Binding-site contacts:
Ligand atom C25 contacts residue ARG111 of chain 1.D at 3.4 Å.
Ligand atom O33 contacts residue PHE166 of chain 1.D at 3.3 Å.
Ligand atom N27 contacts residue GLY110 of chain 1.D at 3.5 Å.
Ligand atom C45 contacts residue PHE62 of chain 1.D at 3.8 Å (hydrophobic).
Ligand atom C16 contacts residue PHE66 of chain 1.D at 3.5 Å (hydrophobic).
Ligand atom N14 contacts residue PHE62 of chain 1.D at 3.8 Å.
Ligand atom O33 contacts residue GLY110 of chain 1.D at 3.9 Å.
Ligand atom C24 contacts residue ASN108 of chain 1.D at 3.9 Å.
Ligand atom C6 contacts residue ALA114 of chain 1.D at 3.6 Å (hydrophobic).
Ligand atom S28 contacts residue ASN108 of chain 1.D at 3.7 Å.
Ligand atom C34 contacts residue PHE166 of chain 1.D at 3.6 Å (hydrophobic).
Ligand atom O34 contacts residue LEU58 of chain 1.D at 3.3 Å.
Ligand atom O28 contacts residue ASN108 of chain 1.D at 3.8 Å.
Ligand atom C2 contacts residue PHE118 of chain 1.D at 3.7 Å (hydrophobic).
Ligand atom O29 contacts residue PHE166 of chain 1.D at 3.7 Å.
Ligand atom C19 contacts residue PHE62 of chain 1.D at 3.8 Å (hydrophobic).
Ligand atom C1 contacts residue PHE62 of chain 1.D at 3.7 Å (hydrophobic).
Ligand atom C8 contacts residue ILE99 of chain 1.D at 3.6 Å (hydrophobic).
Ligand atom O33 contacts residue LEU58 of chain 1.D at 3.9 Å.
Ligand atom S42 contacts residue ASP61 of chain 1.D at 3.9 Å.
Ligand atom N33 contacts residue PHE166 of chain 1.D at 3.7 Å.
Ligand atom N27 contacts residue ASN108 of chain 1.D at 3.2 Å (h-bond).
Ligand atom O29 contacts residue GLY110 of chain 1.D at 3.2 Å (h-bond).
Ligand atom C44 contacts residue PHE62 of chain 1.D at 3.8 Å (hydrophobic).
Ligand atom C1 contacts residue PHE118 of chain 1.D at 3.8 Å (hydrophobic).
Ligand atom C24 contacts residue ARG111 of chain 1.D at 3.7 Å.
Ligand atom C46 contacts residue GLY110 of chain 1.D at 3.9 Å.
Ligand atom C33 contacts residue PHE166 of chain 1.D at 3.9 Å (hydrophobic).
Ligand atom C19 contacts residue LEU103 of chain 1.D at 3.6 Å (hydrophobic).
Ligand atom C9 contacts residue ILE99 of chain 1.D at 3.7 Å (hydrophobic).
Ligand atom C6 contacts residue PHE62 of chain 1.D at 3.5 Å (hydrophobic).
Ligand atom C21 contacts residue PHE66 of chain 1.D at 3.9 Å (hydrophobic).
Ligand atom CL1 contacts residue PHE62 of chain 1.D at 3.5 Å.
Ligand atom C26 contacts residue ASN108 of chain 1.D at 3.9 Å.
Ligand atom C46 contacts residue PHE62 of chain 1.D at 3.7 Å (hydrophobic).
Ligand atom C24 contacts residue GLY110 of chain 1.D at 3.8 Å.
Ligand atom O29 contacts residue TRP109 of chain 1.D at 3.9 Å.
Ligand atom C34 contacts residue GLY110 of chain 1.D at 3.8 Å.
Ligand atom C18 contacts residue LEU103 of chain 1.D at 3.4 Å (hydrophobic).
Ligand atom O29 contacts residue ASN108 of chain 1.D at 3.6 Å.

A small-molecule ligand and the protein it binds are described below.
Small molecule (SMILES): CN(C)CC[C@H](CSc1ccccc1)Nc1ccc(S(=O)(=O)NC(=O)c2ccc(N3CCN(Cc4ccccc4-c4ccc(Cl)cc4)CC3)cc2)cc1[N+](=O)[O-]

Sequence of chain 1.D:
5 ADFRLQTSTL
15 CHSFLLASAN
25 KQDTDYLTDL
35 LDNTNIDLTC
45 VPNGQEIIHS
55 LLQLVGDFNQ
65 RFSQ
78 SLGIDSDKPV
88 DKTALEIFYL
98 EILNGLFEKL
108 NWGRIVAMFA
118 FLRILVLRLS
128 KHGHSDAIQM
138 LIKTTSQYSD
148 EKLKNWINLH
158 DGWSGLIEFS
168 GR